Sequence of chain 1.C:
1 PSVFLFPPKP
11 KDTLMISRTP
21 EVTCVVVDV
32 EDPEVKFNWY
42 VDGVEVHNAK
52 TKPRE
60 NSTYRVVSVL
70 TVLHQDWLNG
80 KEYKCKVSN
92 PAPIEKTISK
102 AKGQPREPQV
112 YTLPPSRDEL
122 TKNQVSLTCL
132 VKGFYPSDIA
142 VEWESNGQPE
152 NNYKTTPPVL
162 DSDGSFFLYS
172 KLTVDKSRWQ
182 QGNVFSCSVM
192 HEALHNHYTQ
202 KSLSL

This small molecule binds to this protein.
Small molecule (SMILES): CC(=O)N[C@H]1[C@H](O[C@H]2[C@H](O)[C@@H](NC(C)=O)CO[C@@H]2CO[C@@H]2O[C@@H](C)[C@@H](O)[C@@H](O)[C@@H]2O)O[C@H](CO)[C@@H](O[C@@H]2O[C@H](CO[C@H]3O[C@H](CO)[C@@H](O)[C@H](O)[C@@H]3O[C@@H]3O[C@H](CO)[C@@H](O)[C@H](O)[C@H]3NC(C)=O)[C@@H](O)[C@H](O[C@H]3O[C@H](CO)[C@@H](O)[C@H](O)[C@@H]3O[C@@H]3O[C@H](CO)[C@@H](O)[C@H](O)[C@H]3NC(C)=O)[C@@H]2O)[C@@H]1O

Binding-site contacts:
Ligand atom C5 contacts residue PHE4 of chain 1.C at 3.7 Å (hydrophobic).
Ligand atom O7 contacts residue ASP28 of chain 1.C at 2.7 Å (salt-bridge).
Ligand atom C5 contacts residue ASN60 of chain 1.C at 3.7 Å.
Ligand atom C3 contacts residue VAL27 of chain 1.C at 3.6 Å (hydrophobic).
Ligand atom O5 contacts residue PHE6 of chain 1.C at 3.5 Å.
Ligand atom O7 contacts residue ARG64 of chain 1.C at 3.3 Å (salt-bridge).
Ligand atom C3 contacts residue ASN60 of chain 1.C at 3.9 Å.
Ligand atom C4 contacts residue MAN4 of chain 1.F at 3.4 Å.
Ligand atom C1 contacts residue PHE6 of chain 1.C at 3.5 Å (hydrophobic).
Ligand atom O4 contacts residue PHE4 of chain 1.C at 3.7 Å.
Ligand atom C3 contacts residue MAN4 of chain 1.F at 3.4 Å.
Ligand atom C4 contacts residue PHE4 of chain 1.C at 3.3 Å (hydrophobic).
Ligand atom C5 contacts residue PHE6 of chain 1.C at 3.8 Å (hydrophobic).
Ligand atom C6 contacts residue PHE6 of chain 1.C at 3.5 Å (hydrophobic).
Ligand atom O4 contacts residue VAL27 of chain 1.C at 3.5 Å.
Ligand atom C5 contacts residue MAN4 of chain 1.F at 3.4 Å.
Ligand atom O6 contacts residue MAN4 of chain 1.F at 3.7 Å.
Ligand atom C1 contacts residue PHE4 of chain 1.C at 3.5 Å (hydrophobic).
Ligand atom N2 contacts residue ASP28 of chain 1.C at 2.9 Å (salt-bridge).
Ligand atom C1 contacts residue ASN60 of chain 1.C at 1.5 Å.
Ligand atom O4 contacts residue NAG2 of chain 1.F at 3.0 Å (h-bond).
Ligand atom C2 contacts residue PHE6 of chain 1.C at 3.7 Å (hydrophobic).
Ligand atom O6 contacts residue MAN4 of chain 1.F at 3.7 Å.
Ligand atom O4 contacts residue MAN4 of chain 1.F at 2.7 Å (h-bond).
Ligand atom O2 contacts residue MAN4 of chain 1.F at 3.5 Å (h-bond).
Ligand atom C2 contacts residue ASN60 of chain 1.C at 2.6 Å.
Ligand atom C6 contacts residue MAN4 of chain 1.F at 3.8 Å.
Ligand atom N2 contacts residue ASN60 of chain 1.C at 3.1 Å (h-bond).
Ligand atom C6 contacts residue PHE4 of chain 1.C at 3.3 Å (hydrophobic).
Ligand atom O4 contacts residue BMA3 of chain 1.F at 2.6 Å (h-bond).
Ligand atom O3 contacts residue ARG64 of chain 1.C at 2.9 Å (salt-bridge).
Ligand atom C1 contacts residue MAN4 of chain 1.F at 3.9 Å.
Ligand atom C7 contacts residue ASP28 of chain 1.C at 3.0 Å.
Ligand atom O6 contacts residue PHE6 of chain 1.C at 3.1 Å.
Ligand atom O6 contacts residue NAG2 of chain 1.F at 3.9 Å.
Ligand atom C5 contacts residue THR62 of chain 1.C at 3.7 Å.
Ligand atom C5 contacts residue PHE6 of chain 1.C at 3.7 Å (hydrophobic).
Ligand atom O3 contacts residue ASP28 of chain 1.C at 3.8 Å.
Ligand atom O5 contacts residue ASN60 of chain 1.C at 2.5 Å (h-bond).
Ligand atom O4 contacts residue LYS9 of chain 1.C at 3.9 Å.